Sequence of chain 1.A:
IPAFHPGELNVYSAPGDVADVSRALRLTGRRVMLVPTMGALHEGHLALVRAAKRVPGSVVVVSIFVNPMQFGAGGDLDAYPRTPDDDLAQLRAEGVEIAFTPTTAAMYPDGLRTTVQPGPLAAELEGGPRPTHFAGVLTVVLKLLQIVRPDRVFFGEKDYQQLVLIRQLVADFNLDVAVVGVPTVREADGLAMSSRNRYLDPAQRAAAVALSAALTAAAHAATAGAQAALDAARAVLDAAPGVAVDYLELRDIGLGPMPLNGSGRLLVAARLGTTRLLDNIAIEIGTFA

The small molecule below binds the protein below.
Small molecule (SMILES): O=C(O)c1ccc2nsnc2c1

Binding-site contacts:
Ligand atom CAE contacts residue PRO38 of chain 1.A at 3.4 Å (hydrophobic).
Ligand atom CAK contacts residue GLN164 of chain 1.A at 3.6 Å.
Ligand atom CAL contacts residue PRO38 of chain 1.A at 3.5 Å (hydrophobic).
Ligand atom OAA contacts residue HIS47 of chain 1.A at 2.9 Å (h-bond).
Ligand atom CAI contacts residue MET40 of chain 1.A at 3.8 Å (hydrophobic).
Ligand atom SAH contacts residue VAL143 of chain 1.A at 3.9 Å.
Ligand atom NAF contacts residue PHE157 of chain 1.A at 3.6 Å.
Ligand atom NAG contacts residue PRO38 of chain 1.A at 3.8 Å.
Ligand atom CAK contacts residue PRO38 of chain 1.A at 4.0 Å (hydrophobic).
Ligand atom CAD contacts residue GLN164 of chain 1.A at 2.8 Å.
Ligand atom CAI contacts residue HIS47 of chain 1.A at 3.3 Å.
Ligand atom NAG contacts residue MET40 of chain 1.A at 4.1 Å.
Ligand atom CAJ contacts residue MET40 of chain 1.A at 4.0 Å (hydrophobic).
Ligand atom NAF contacts residue VAL143 of chain 1.A at 4.3 Å.
Ligand atom CAD contacts residue PHE157 of chain 1.A at 4.3 Å (hydrophobic).
Ligand atom CAK contacts residue PHE157 of chain 1.A at 4.2 Å (hydrophobic).
Ligand atom NAF contacts residue VAL139 of chain 1.A at 4.4 Å.
Ligand atom CAI contacts residue THR39 of chain 1.A at 4.0 Å.
Ligand atom NAF contacts residue GLN164 of chain 1.A at 3.6 Å (h-bond).
Ligand atom CAE contacts residue THR39 of chain 1.A at 3.2 Å.
Ligand atom CAJ contacts residue THR39 of chain 1.A at 4.0 Å.
Ligand atom SAH contacts residue PRO38 of chain 1.A at 4.1 Å.
Ligand atom CAL contacts residue MET40 of chain 1.A at 4.1 Å (hydrophobic).
Ligand atom CAL contacts residue THR39 of chain 1.A at 3.9 Å.
Ligand atom SAH contacts residue PHE157 of chain 1.A at 4.4 Å.
Ligand atom CAC contacts residue GLN164 of chain 1.A at 3.8 Å.
Ligand atom CAD contacts residue PRO38 of chain 1.A at 4.4 Å (hydrophobic).
Ligand atom CAC contacts residue PRO38 of chain 1.A at 4.4 Å (hydrophobic).
Ligand atom CAI contacts residue PRO38 of chain 1.A at 4.5 Å (hydrophobic).
Ligand atom OAB contacts residue HIS47 of chain 1.A at 3.0 Å (h-bond).
Ligand atom NAG contacts residue THR39 of chain 1.A at 3.9 Å.
Ligand atom OAB contacts residue MET40 of chain 1.A at 2.8 Å (h-bond).
Ligand atom OAB contacts residue THR39 of chain 1.A at 3.5 Å.
Ligand atom CAE contacts residue MET40 of chain 1.A at 3.3 Å (hydrophobic).
Ligand atom CAJ contacts residue PRO38 of chain 1.A at 3.9 Å (hydrophobic).
Ligand atom OAB contacts residue GLY41 of chain 1.A at 4.3 Å.